Sequence of chain 1.B:
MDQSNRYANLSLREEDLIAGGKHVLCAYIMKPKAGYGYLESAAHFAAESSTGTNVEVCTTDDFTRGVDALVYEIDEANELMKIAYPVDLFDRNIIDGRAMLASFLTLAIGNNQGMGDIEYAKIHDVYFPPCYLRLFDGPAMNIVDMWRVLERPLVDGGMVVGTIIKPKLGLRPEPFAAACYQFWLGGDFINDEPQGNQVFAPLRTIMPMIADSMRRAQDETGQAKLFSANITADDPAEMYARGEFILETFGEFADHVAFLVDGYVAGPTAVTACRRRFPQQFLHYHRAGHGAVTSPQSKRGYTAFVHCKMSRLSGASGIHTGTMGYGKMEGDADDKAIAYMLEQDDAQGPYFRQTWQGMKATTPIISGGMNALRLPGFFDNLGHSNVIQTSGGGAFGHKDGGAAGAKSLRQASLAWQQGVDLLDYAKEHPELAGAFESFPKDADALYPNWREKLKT

Sequence of chain 1.A:
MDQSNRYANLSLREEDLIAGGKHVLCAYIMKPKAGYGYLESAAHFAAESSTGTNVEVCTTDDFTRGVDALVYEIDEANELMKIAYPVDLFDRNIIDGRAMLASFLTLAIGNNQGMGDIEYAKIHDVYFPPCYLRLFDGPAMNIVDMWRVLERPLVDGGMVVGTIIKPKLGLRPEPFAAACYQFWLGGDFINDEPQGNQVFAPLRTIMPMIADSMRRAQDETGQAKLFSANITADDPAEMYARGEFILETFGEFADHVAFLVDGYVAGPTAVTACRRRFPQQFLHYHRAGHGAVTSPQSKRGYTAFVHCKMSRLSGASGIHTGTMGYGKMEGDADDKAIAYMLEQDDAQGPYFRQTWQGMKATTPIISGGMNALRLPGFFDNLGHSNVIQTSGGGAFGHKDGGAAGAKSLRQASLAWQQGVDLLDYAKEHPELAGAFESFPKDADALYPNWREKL

The protein below binds the small molecule below.
Small molecule (SMILES): O=C(O)[C@@](O)(COP(=O)(O)O)[C@H](O)[C@H](O)COP(=O)(O)O

Binding-site contacts:
Ligand atom O7 contacts residue GLU48 of chain 1.B at 3.5 Å (salt-bridge).
Ligand atom C3 contacts residue KCX191 of chain 1.A at 3.1 Å.
Ligand atom O3 contacts residue GLU194 of chain 1.A at 3.0 Å (salt-bridge).
Ligand atom O4P contacts residue SER368 of chain 1.A at 3.2 Å (h-bond).
Ligand atom O4P contacts residue HIS321 of chain 1.A at 2.8 Å (h-bond).
Ligand atom C3 contacts residue MG1 of chain 1.N at 3.0 Å.
Ligand atom O6 contacts residue LYS166 of chain 1.A at 3.3 Å (salt-bridge).
Ligand atom C3 contacts residue SER368 of chain 1.A at 3.5 Å.
Ligand atom O7 contacts residue LYS329 of chain 1.A at 2.9 Å (salt-bridge).
Ligand atom O2P contacts residue LYS329 of chain 1.A at 2.8 Å (salt-bridge).
Ligand atom O3 contacts residue ASN111 of chain 1.B at 3.1 Å (h-bond).
Ligand atom O6 contacts residue MG1 of chain 1.N at 1.9 Å.
Ligand atom C contacts residue MG1 of chain 1.N at 2.7 Å.
Ligand atom O3 contacts residue MG1 of chain 1.N at 2.2 Å.
Ligand atom O6 contacts residue ASP193 of chain 1.A at 3.1 Å (salt-bridge).
Ligand atom O1P contacts residue GLY393 of chain 1.A at 2.9 Å (h-bond).
Ligand atom O3P contacts residue THR53 of chain 1.B at 3.1 Å.
Ligand atom O2P contacts residue THR53 of chain 1.B at 3.4 Å.
Ligand atom O2 contacts residue KCX191 of chain 1.A at 3.1 Å (h-bond).
Ligand atom O2 contacts residue MG1 of chain 1.N at 2.3 Å.
Ligand atom O3P contacts residue GLY394 of chain 1.A at 2.6 Å (h-bond).
Ligand atom O2 contacts residue ASP193 of chain 1.A at 3.4 Å (salt-bridge).
Ligand atom C contacts residue LYS166 of chain 1.A at 3.4 Å.
Ligand atom O6 contacts residue GLU194 of chain 1.A at 3.0 Å (salt-bridge).
Ligand atom O3 contacts residue HIS287 of chain 1.A at 2.9 Å (h-bond).
Ligand atom O3 contacts residue KCX191 of chain 1.A at 2.7 Å (h-bond).
Ligand atom O2 contacts residue ILE164 of chain 1.A at 3.4 Å.
Ligand atom O4 contacts residue SER368 of chain 1.A at 3.0 Å (h-bond).
Ligand atom O2 contacts residue LYS166 of chain 1.A at 3.0 Å (salt-bridge).
Ligand atom O5P contacts residue ARG288 of chain 1.A at 2.9 Å (salt-bridge).
Ligand atom C contacts residue ASN111 of chain 1.B at 3.3 Å.
Ligand atom O6 contacts residue LYS168 of chain 1.A at 2.6 Å (salt-bridge).
Ligand atom O3P contacts residue GLY393 of chain 1.A at 3.3 Å.
Ligand atom O1 contacts residue LYS166 of chain 1.A at 3.1 Å (salt-bridge).
Ligand atom O4 contacts residue GLY369 of chain 1.A at 3.0 Å (h-bond).
Ligand atom C2 contacts residue MG1 of chain 1.N at 2.7 Å.
Ligand atom O3P contacts residue LYS166 of chain 1.A at 3.3 Å.
Ligand atom O2P contacts residue GLY370 of chain 1.A at 2.7 Å (h-bond).
Ligand atom O6 contacts residue ASN111 of chain 1.B at 2.9 Å (h-bond).
Ligand atom O6P contacts residue ARG288 of chain 1.A at 3.0 Å (salt-bridge).